Binding-site contacts:
Ligand atom C4 contacts residue ASN371 of chain 1.A at 4.2 Å.
Ligand atom O7 contacts residue ARG369 of chain 1.A at 2.8 Å (salt-bridge).
Ligand atom O7 contacts residue ASN371 of chain 1.A at 3.9 Å.
Ligand atom O7 contacts residue ASN370 of chain 1.A at 4.1 Å.
Ligand atom C8 contacts residue ASN371 of chain 1.A at 3.5 Å.
Ligand atom C1 contacts residue ASN371 of chain 1.A at 1.4 Å.
Ligand atom C7 contacts residue ARG369 of chain 1.A at 4.0 Å.
Ligand atom C5 contacts residue ASN371 of chain 1.A at 3.7 Å.
Ligand atom O5 contacts residue ASN371 of chain 1.A at 2.4 Å (h-bond).
Ligand atom C3 contacts residue ASN371 of chain 1.A at 3.7 Å.
Ligand atom C7 contacts residue ASN371 of chain 1.A at 3.3 Å.
Ligand atom N2 contacts residue ASN371 of chain 1.A at 2.8 Å (h-bond).
Ligand atom C2 contacts residue ASN371 of chain 1.A at 2.3 Å.

Sequence of chain 1.A:
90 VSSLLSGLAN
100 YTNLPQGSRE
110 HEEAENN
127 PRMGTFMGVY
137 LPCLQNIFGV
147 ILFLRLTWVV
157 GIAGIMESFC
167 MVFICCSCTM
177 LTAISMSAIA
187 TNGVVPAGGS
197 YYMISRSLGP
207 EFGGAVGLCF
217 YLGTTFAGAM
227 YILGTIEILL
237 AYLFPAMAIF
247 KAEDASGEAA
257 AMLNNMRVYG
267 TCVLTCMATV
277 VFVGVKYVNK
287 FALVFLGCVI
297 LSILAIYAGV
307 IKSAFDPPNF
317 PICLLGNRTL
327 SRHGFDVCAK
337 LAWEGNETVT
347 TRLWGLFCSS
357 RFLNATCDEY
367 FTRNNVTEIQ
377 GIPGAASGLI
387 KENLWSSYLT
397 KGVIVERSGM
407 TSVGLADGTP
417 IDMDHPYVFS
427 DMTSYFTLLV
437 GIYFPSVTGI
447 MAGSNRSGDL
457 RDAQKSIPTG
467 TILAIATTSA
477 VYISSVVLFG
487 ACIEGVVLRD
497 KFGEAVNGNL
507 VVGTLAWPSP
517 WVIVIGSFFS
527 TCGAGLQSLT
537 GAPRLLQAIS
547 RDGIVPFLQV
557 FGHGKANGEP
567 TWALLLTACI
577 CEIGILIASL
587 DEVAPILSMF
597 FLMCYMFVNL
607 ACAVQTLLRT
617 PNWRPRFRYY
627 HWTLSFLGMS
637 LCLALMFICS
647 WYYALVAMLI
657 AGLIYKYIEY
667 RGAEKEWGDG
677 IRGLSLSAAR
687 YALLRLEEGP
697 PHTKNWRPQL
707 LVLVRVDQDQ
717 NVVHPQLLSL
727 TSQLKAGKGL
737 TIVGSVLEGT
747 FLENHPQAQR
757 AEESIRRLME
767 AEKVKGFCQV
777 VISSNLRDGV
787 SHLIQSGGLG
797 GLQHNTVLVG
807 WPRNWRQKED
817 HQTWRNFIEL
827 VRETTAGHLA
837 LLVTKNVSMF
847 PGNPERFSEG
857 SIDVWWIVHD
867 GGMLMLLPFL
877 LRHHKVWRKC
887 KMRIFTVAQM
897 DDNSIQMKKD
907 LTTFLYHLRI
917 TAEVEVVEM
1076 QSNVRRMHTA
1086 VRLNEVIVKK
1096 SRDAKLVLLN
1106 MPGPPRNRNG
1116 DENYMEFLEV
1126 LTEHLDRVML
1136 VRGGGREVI

The protein below binds the small molecule below.
Small molecule (SMILES): CC(=O)N[C@@H]1[C@@H](O)[C@H](O)[C@@H](CO)O[C@H]1O